Sequence of chain 1.A:
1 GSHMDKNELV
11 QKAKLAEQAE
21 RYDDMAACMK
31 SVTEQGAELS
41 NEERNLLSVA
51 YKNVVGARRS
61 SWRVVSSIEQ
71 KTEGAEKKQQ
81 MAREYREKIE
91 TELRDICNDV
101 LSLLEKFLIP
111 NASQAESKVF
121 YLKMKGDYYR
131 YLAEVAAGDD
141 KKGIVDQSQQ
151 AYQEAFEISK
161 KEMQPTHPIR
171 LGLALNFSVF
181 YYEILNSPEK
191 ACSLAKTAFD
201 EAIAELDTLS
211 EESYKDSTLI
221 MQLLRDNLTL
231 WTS

The small molecule below binds the protein below.
Small molecule (SMILES): Cc1nc(/N=N/c2ccc(C(=O)O)cc2)c(COP(=O)(O)O)c(C=O)c1O

Binding-site contacts:
Ligand atom C4 contacts residue LEU175 of chain 1.A at 4.2 Å (hydrophobic).
Ligand atom C8 contacts residue LYS123 of chain 1.A at 4.2 Å.
Ligand atom O5 contacts residue ASN176 of chain 1.A at 3.5 Å (h-bond).
Ligand atom C6 contacts residue LEU223 of chain 1.A at 3.7 Å (hydrophobic).
Ligand atom P1 contacts residue ASN176 of chain 1.A at 4.3 Å.
Ligand atom C7 contacts residue PRO168 of chain 1.A at 4.2 Å (hydrophobic).
Ligand atom O5 contacts residue ASP127 of chain 1.A at 4.2 Å.
Ligand atom O1 contacts residue LEU223 of chain 1.A at 3.9 Å.
Ligand atom O4 contacts residue ASN176 of chain 1.A at 4.1 Å.
Ligand atom N2 contacts residue GLY172 of chain 1.A at 4.1 Å.
Ligand atom C4 contacts residue LYS123 of chain 1.A at 3.7 Å.
Ligand atom C5 contacts residue ILE220 of chain 1.A at 4.1 Å (hydrophobic).
Ligand atom O3 contacts residue ASN176 of chain 1.A at 4.3 Å.
Ligand atom C6 contacts residue ILE220 of chain 1.A at 4.3 Å (hydrophobic).
Ligand atom N3 contacts residue LYS123 of chain 1.A at 1.2 Å (salt-bridge).
Ligand atom N2 contacts residue ILE220 of chain 1.A at 4.3 Å.
Ligand atom O3 contacts residue LYS123 of chain 1.A at 4.4 Å.
Ligand atom C2 contacts residue LYS123 of chain 1.A at 4.2 Å.
Ligand atom C8 contacts residue LEU175 of chain 1.A at 3.5 Å (hydrophobic).
Ligand atom C8 contacts residue ASN176 of chain 1.A at 3.9 Å.
Ligand atom C7 contacts residue ILE220 of chain 1.A at 3.8 Å (hydrophobic).
Ligand atom C3 contacts residue GLY172 of chain 1.A at 4.0 Å.
Ligand atom C1 contacts residue ILE220 of chain 1.A at 3.5 Å (hydrophobic).
Ligand atom C2 contacts residue PRO168 of chain 1.A at 4.5 Å (hydrophobic).
Ligand atom N3 contacts residue GLY172 of chain 1.A at 3.9 Å.
Ligand atom C3 contacts residue LYS123 of chain 1.A at 2.4 Å.
Ligand atom O2 contacts residue ILE220 of chain 1.A at 3.5 Å.
Ligand atom N2 contacts residue LYS123 of chain 1.A at 2.9 Å (salt-bridge).
Ligand atom O6 contacts residue LYS52 of chain 1.A at 4.2 Å.
Ligand atom N3 contacts residue ASN176 of chain 1.A at 4.0 Å.
Ligand atom C2 contacts residue ILE220 of chain 1.A at 3.6 Å (hydrophobic).